The protein below binds the small molecule below.
Small molecule (SMILES): CC(=O)N[C@H]1[C@H](O[C@H]2[C@H](O)[C@@H](NC(C)=O)CO[C@@H]2CO)O[C@H](CO)[C@@H](O)[C@@H]1O

Sequence of chain 1.C:
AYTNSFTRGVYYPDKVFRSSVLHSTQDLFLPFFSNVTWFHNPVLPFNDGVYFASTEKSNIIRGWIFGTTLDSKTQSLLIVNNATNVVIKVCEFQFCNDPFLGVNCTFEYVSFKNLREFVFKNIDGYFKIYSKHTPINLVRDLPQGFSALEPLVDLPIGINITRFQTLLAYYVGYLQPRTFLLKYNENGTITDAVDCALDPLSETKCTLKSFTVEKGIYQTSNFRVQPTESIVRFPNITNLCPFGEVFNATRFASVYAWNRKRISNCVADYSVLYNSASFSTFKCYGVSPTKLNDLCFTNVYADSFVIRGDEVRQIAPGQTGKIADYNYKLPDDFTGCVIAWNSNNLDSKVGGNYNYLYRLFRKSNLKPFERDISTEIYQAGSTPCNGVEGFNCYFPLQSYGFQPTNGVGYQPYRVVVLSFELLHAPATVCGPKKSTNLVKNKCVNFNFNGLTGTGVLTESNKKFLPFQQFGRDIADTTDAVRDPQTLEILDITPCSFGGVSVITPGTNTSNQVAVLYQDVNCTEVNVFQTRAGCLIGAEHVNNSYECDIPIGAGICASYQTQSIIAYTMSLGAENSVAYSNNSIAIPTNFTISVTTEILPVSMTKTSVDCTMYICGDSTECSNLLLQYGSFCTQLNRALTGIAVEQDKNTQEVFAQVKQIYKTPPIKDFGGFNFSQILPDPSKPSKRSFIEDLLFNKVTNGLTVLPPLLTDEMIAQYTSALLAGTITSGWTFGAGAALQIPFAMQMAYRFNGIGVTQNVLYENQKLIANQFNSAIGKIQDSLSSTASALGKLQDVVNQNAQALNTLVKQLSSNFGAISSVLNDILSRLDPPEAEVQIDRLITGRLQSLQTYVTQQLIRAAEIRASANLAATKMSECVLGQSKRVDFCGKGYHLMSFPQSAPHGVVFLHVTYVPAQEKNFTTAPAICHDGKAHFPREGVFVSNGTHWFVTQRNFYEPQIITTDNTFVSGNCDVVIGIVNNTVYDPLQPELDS

Binding-site contacts:
Ligand atom C5 contacts residue GLN926 of chain 1.C at 4.2 Å.
Ligand atom C8 contacts residue ASN717 of chain 1.C at 3.9 Å.
Ligand atom O6 contacts residue GLN926 of chain 1.C at 2.9 Å (h-bond).
Ligand atom C2 contacts residue GLN1071 of chain 1.C at 4.1 Å.
Ligand atom C7 contacts residue GLN926 of chain 1.C at 4.2 Å.
Ligand atom O7 contacts residue ASN717 of chain 1.C at 4.2 Å.
Ligand atom O5 contacts residue ASN717 of chain 1.C at 2.4 Å (h-bond).
Ligand atom C1 contacts residue LEU922 of chain 1.C at 4.4 Å (hydrophobic).
Ligand atom O4 contacts residue LEU922 of chain 1.C at 3.5 Å.
Ligand atom C7 contacts residue ASN717 of chain 1.C at 3.5 Å.
Ligand atom C7 contacts residue GLN1071 of chain 1.C at 3.5 Å.
Ligand atom O7 contacts residue LEU922 of chain 1.C at 3.4 Å.
Ligand atom C5 contacts residue ASN717 of chain 1.C at 3.6 Å.
Ligand atom C1 contacts residue ASN717 of chain 1.C at 1.4 Å.
Ligand atom C8 contacts residue GLN1071 of chain 1.C at 3.8 Å.
Ligand atom C2 contacts residue ASN717 of chain 1.C at 2.5 Å.
Ligand atom C1 contacts residue GLN1071 of chain 1.C at 4.1 Å.
Ligand atom C4 contacts residue ASN717 of chain 1.C at 4.3 Å.
Ligand atom C6 contacts residue GLN926 of chain 1.C at 4.1 Å.
Ligand atom O7 contacts residue ASN925 of chain 1.C at 4.5 Å.
Ligand atom N2 contacts residue GLN1071 of chain 1.C at 4.1 Å.
Ligand atom O7 contacts residue GLN926 of chain 1.C at 4.0 Å.
Ligand atom C8 contacts residue THR716 of chain 1.C at 4.2 Å.
Ligand atom O7 contacts residue GLN1071 of chain 1.C at 3.3 Å (h-bond).
Ligand atom N2 contacts residue ASN717 of chain 1.C at 2.9 Å (h-bond).
Ligand atom O5 contacts residue PHE718 of chain 1.C at 4.3 Å.
Ligand atom C1 contacts residue PHE718 of chain 1.C at 4.5 Å (hydrophobic).
Ligand atom C2 contacts residue LEU922 of chain 1.C at 4.1 Å (hydrophobic).
Ligand atom C7 contacts residue LEU922 of chain 1.C at 4.0 Å (hydrophobic).
Ligand atom O6 contacts residue THR719 of chain 1.C at 4.0 Å.
Ligand atom N2 contacts residue LEU922 of chain 1.C at 4.2 Å.
Ligand atom C8 contacts residue GLN926 of chain 1.C at 4.0 Å.
Ligand atom O5 contacts residue GLN1071 of chain 1.C at 4.1 Å.
Ligand atom C3 contacts residue ASN717 of chain 1.C at 3.8 Å.